Binding-site contacts:
Ligand atom C2 contacts residue ASN310 of chain 1.D at 4.4 Å.
Ligand atom C7 contacts residue ASN146 of chain 1.D at 3.7 Å.
Ligand atom C4 contacts residue ASN310 of chain 1.D at 3.9 Å.
Ligand atom C3 contacts residue SER311 of chain 1.D at 3.9 Å.
Ligand atom O5 contacts residue LYS136 of chain 1.D at 3.9 Å.
Ligand atom O5 contacts residue ASN146 of chain 1.D at 2.3 Å (h-bond).
Ligand atom O3 contacts residue ASP95 of chain 1.D at 4.3 Å.
Ligand atom O7 contacts residue VAL138 of chain 1.D at 4.4 Å.
Ligand atom O5 contacts residue ASN310 of chain 1.D at 4.1 Å.
Ligand atom C8 contacts residue SER311 of chain 1.D at 3.8 Å.
Ligand atom C1 contacts residue SER311 of chain 1.D at 4.0 Å.
Ligand atom C1 contacts residue ASN146 of chain 1.D at 1.4 Å.
Ligand atom C8 contacts residue LEU145 of chain 1.D at 3.7 Å (hydrophobic).
Ligand atom C4 contacts residue ASP95 of chain 1.D at 4.1 Å.
Ligand atom C4 contacts residue ASN146 of chain 1.D at 4.2 Å.
Ligand atom C1 contacts residue ASN310 of chain 1.D at 4.0 Å.
Ligand atom C2 contacts residue ASN146 of chain 1.D at 2.5 Å.
Ligand atom C8 contacts residue ASN244 of chain 1.D at 3.9 Å.
Ligand atom C3 contacts residue ASN310 of chain 1.D at 3.7 Å.
Ligand atom O3 contacts residue ASN310 of chain 1.D at 4.3 Å.
Ligand atom N2 contacts residue ASN146 of chain 1.D at 3.1 Å (h-bond).
Ligand atom C5 contacts residue ASN146 of chain 1.D at 3.6 Å.
Ligand atom O3 contacts residue ARG246 of chain 1.D at 4.0 Å.
Ligand atom C6 contacts residue LYS136 of chain 1.D at 4.4 Å.
Ligand atom C8 contacts residue PHE243 of chain 1.D at 4.1 Å (hydrophobic).
Ligand atom O7 contacts residue ASN146 of chain 1.D at 3.9 Å.
Ligand atom C7 contacts residue SER311 of chain 1.D at 3.8 Å.
Ligand atom C4 contacts residue ARG246 of chain 1.D at 4.3 Å.
Ligand atom N2 contacts residue CYS309 of chain 1.D at 4.4 Å.
Ligand atom C3 contacts residue CYS309 of chain 1.D at 4.3 Å (hydrophobic).
Ligand atom N2 contacts residue SER311 of chain 1.D at 2.9 Å (h-bond).
Ligand atom C8 contacts residue VAL138 of chain 1.D at 4.3 Å (hydrophobic).
Ligand atom O7 contacts residue PRO96 of chain 1.D at 3.8 Å.
Ligand atom O6 contacts residue LYS136 of chain 1.D at 3.5 Å (salt-bridge).
Ligand atom O4 contacts residue ARG246 of chain 1.D at 3.3 Å (salt-bridge).
Ligand atom C3 contacts residue ASN146 of chain 1.D at 3.8 Å.
Ligand atom O3 contacts residue CYS309 of chain 1.D at 3.2 Å (h-bond).
Ligand atom C5 contacts residue ASN310 of chain 1.D at 3.4 Å.
Ligand atom C2 contacts residue SER311 of chain 1.D at 3.7 Å.
Ligand atom O4 contacts residue ASN310 of chain 1.D at 3.9 Å.

A small-molecule ligand and the protein it binds are described below.
Small molecule (SMILES): CC(=O)N[C@@H]1[C@@H](O)[C@H](O)[C@@H](CO)O[C@H]1O

Sequence of chain 1.D:
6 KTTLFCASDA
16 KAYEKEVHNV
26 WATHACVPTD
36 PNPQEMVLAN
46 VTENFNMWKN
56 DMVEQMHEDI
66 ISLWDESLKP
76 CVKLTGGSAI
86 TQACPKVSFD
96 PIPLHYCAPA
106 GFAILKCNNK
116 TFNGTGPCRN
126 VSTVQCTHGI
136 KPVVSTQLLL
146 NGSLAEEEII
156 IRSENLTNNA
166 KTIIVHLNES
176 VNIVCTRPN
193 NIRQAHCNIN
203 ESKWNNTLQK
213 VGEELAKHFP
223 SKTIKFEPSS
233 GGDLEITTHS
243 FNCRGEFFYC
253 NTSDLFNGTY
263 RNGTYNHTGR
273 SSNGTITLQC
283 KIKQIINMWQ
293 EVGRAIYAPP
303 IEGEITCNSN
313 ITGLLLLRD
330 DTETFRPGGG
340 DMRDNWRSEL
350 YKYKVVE